Binding-site contacts:
Ligand atom C4 contacts residue TRP238 of chain 1.A at 4.3 Å (hydrophobic).
Ligand atom C28 contacts residue DMU1 of chain 1.O at 3.4 Å.
Ligand atom O6 contacts residue PHE364 of chain 1.A at 4.0 Å.
Ligand atom C19 contacts residue DMU1 of chain 1.O at 2.8 Å.
Ligand atom C31 contacts residue LEU241 of chain 1.A at 3.5 Å (hydrophobic).
Ligand atom C34 contacts residue DMU1 of chain 1.O at 4.4 Å.
Ligand atom C57 contacts residue DMU1 of chain 1.O at 3.3 Å.
Ligand atom C31 contacts residue DMU1 of chain 1.O at 3.6 Å.
Ligand atom O61 contacts residue DMU1 of chain 1.O at 2.9 Å.
Ligand atom C40 contacts residue DMU1 of chain 1.O at 3.9 Å.
Ligand atom O61 contacts residue TRP238 of chain 1.A at 3.8 Å.
Ligand atom O61 contacts residue TYR367 of chain 1.A at 4.5 Å.
Ligand atom O4 contacts residue TRP238 of chain 1.A at 4.3 Å.
Ligand atom C22 contacts residue DMU1 of chain 1.O at 3.2 Å.
Ligand atom O2 contacts residue GLN366 of chain 1.A at 3.4 Å (h-bond).
Ligand atom O2 contacts residue PHE364 of chain 1.A at 3.7 Å.
Ligand atom O4 contacts residue TYR367 of chain 1.A at 2.7 Å (h-bond).
Ligand atom O16 contacts residue DMU1 of chain 1.O at 3.1 Å.
Ligand atom C3 contacts residue DMU1 of chain 1.O at 4.0 Å.
Ligand atom C25 contacts residue DMU1 of chain 1.O at 3.0 Å.
Ligand atom C6 contacts residue DMU1 of chain 1.O at 4.0 Å.
Ligand atom C22 contacts residue TRP238 of chain 1.A at 4.5 Å (hydrophobic).
Ligand atom C11 contacts residue PHE364 of chain 1.A at 3.9 Å (hydrophobic).
Ligand atom O5 contacts residue TRP238 of chain 1.A at 3.5 Å.
Ligand atom C4 contacts residue DMU1 of chain 1.O at 4.2 Å.
Ligand atom C34 contacts residue LEU241 of chain 1.A at 3.8 Å (hydrophobic).
Ligand atom C1 contacts residue DMU1 of chain 1.O at 3.8 Å.
Ligand atom C25 contacts residue TRP238 of chain 1.A at 4.0 Å (hydrophobic).
Ligand atom C6 contacts residue TRP238 of chain 1.A at 4.0 Å (hydrophobic).
Ligand atom C18 contacts residue DMU1 of chain 1.O at 3.0 Å.
Ligand atom C7 contacts residue TYR367 of chain 1.A at 4.2 Å (hydrophobic).
Ligand atom C8 contacts residue PHE364 of chain 1.A at 3.9 Å (hydrophobic).

A protein and the small-molecule ligand that binds it are described below.
Small molecule (SMILES): CCCCCCCCCCO[C@@H]1O[C@H](CO)[C@@H](O[C@H]2O[C@H](CO)[C@@H](O)[C@H](O)[C@H]2O)[C@H](O)[C@H]1O

Sequence of chain 1.A:
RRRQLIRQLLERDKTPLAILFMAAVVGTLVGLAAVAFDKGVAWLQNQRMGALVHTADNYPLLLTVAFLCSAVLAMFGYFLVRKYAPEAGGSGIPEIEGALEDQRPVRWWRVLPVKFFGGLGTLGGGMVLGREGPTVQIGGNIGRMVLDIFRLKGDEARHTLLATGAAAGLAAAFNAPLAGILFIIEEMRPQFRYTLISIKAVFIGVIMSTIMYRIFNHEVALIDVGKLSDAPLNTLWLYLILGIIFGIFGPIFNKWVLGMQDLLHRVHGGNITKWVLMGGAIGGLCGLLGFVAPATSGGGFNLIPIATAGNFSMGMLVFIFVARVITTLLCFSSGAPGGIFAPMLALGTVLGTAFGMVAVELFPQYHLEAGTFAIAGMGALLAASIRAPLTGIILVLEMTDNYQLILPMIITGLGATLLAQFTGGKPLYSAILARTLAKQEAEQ